Binding-site contacts:
Ligand atom C13 contacts residue GLU91 of chain 1.E at 3.4 Å.
Ligand atom C23 contacts residue ARG56 of chain 1.E at 3.5 Å.
Ligand atom C10 contacts residue LEU173 of chain 1.E at 3.2 Å (hydrophobic).
Ligand atom N5 contacts residue GLU121 of chain 1.E at 3.5 Å (salt-bridge).
Ligand atom N5 contacts residue VAL123 of chain 1.E at 3.1 Å (h-bond).
Ligand atom C12 contacts residue MET120 of chain 1.E at 3.7 Å (hydrophobic).
Ligand atom O2 contacts residue LEU95 of chain 1.E at 3.4 Å.
Ligand atom O2 contacts residue ASP184 of chain 1.E at 3.5 Å.
Ligand atom O3 contacts residue ASP184 of chain 1.E at 3.4 Å (salt-bridge).
Ligand atom C13 contacts residue LEU95 of chain 1.E at 3.6 Å (hydrophobic).
Ligand atom O1 contacts residue TYR122 of chain 1.E at 3.4 Å.
Ligand atom N5 contacts residue TYR122 of chain 1.E at 3.6 Å.
Ligand atom C20 contacts residue LYS72 of chain 1.E at 3.7 Å.
Ligand atom N5 contacts residue LEU173 of chain 1.E at 3.4 Å.
Ligand atom C11 contacts residue THR183 of chain 1.E at 3.4 Å.
Ligand atom N6 contacts residue GLU121 of chain 1.E at 2.9 Å (salt-bridge).
Ligand atom C12 contacts residue ASP184 of chain 1.E at 3.5 Å.
Ligand atom C23 contacts residue GLY55 of chain 1.E at 3.5 Å.
Ligand atom C24 contacts residue VAL57 of chain 1.E at 3.5 Å (hydrophobic).
Ligand atom C5 contacts residue THR183 of chain 1.E at 3.3 Å.
Ligand atom N1 contacts residue LYS72 of chain 1.E at 3.4 Å (salt-bridge).
Ligand atom C11 contacts residue ASP184 of chain 1.E at 3.5 Å.
Ligand atom C15 contacts residue GLU91 of chain 1.E at 3.5 Å.
Ligand atom N3 contacts residue THR183 of chain 1.E at 2.9 Å (h-bond).
Ligand atom C15 contacts residue LEU95 of chain 1.E at 3.3 Å (hydrophobic).
Ligand atom C12 contacts residue THR183 of chain 1.E at 3.5 Å.
Ligand atom N1 contacts residue ASP184 of chain 1.E at 3.6 Å.
Ligand atom C9 contacts residue LEU173 of chain 1.E at 3.5 Å (hydrophobic).
Ligand atom O2 contacts residue GLU91 of chain 1.E at 2.5 Å (salt-bridge).
Ligand atom C14 contacts residue LEU95 of chain 1.E at 3.4 Å (hydrophobic).
Ligand atom C10 contacts residue GLU121 of chain 1.E at 3.7 Å.
Ligand atom C14 contacts residue VAL104 of chain 1.E at 3.3 Å (hydrophobic).
Ligand atom N7 contacts residue ASP184 of chain 1.E at 2.6 Å (salt-bridge).
Ligand atom O1 contacts residue PHE327 of chain 1.E at 3.4 Å.
Ligand atom N6 contacts residue LEU173 of chain 1.E at 3.6 Å.
Ligand atom N6 contacts residue MET120 of chain 1.E at 3.5 Å.
Ligand atom O2 contacts residue PHE185 of chain 1.E at 2.8 Å (h-bond).
Ligand atom C21 contacts residue LYS72 of chain 1.E at 3.6 Å.
Ligand atom C3 contacts residue THR183 of chain 1.E at 3.5 Å.
Ligand atom N4 contacts residue PHE327 of chain 1.E at 3.5 Å.

A protein and the small-molecule ligand that binds it are described below.
Small molecule (SMILES): CCn1c(C2=C(N)NON2)nc2c(C#CC(C)(C)O)nc(O[C@@H](CCN)c3ccccc3)cc21

Sequence of chain 1.E:
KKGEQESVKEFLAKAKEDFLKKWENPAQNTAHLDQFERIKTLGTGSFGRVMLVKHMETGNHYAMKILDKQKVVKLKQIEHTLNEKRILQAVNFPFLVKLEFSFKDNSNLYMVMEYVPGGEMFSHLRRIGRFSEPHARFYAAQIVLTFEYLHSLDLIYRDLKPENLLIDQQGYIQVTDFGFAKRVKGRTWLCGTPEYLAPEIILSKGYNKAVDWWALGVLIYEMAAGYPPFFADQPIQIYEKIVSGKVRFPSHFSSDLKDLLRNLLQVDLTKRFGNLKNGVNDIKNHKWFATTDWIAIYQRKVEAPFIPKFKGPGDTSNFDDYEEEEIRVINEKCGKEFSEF